This small molecule binds to this protein.
Small molecule (SMILES): [NH3+]Cc1ccc(F)cc1

Binding-site contacts:
Ligand atom C5 contacts residue VAL197 of chain 1.A at 3.9 Å (hydrophobic).
Ligand atom C4 contacts residue CYS179 of chain 1.A at 3.7 Å (hydrophobic).
Ligand atom C contacts residue TRP199 of chain 1.A at 3.5 Å (hydrophobic).
Ligand atom C contacts residue GLY202 of chain 1.A at 3.9 Å.
Ligand atom C2 contacts residue CYS179 of chain 1.A at 4.4 Å (hydrophobic).
Ligand atom C4 contacts residue SER183 of chain 1.A at 4.0 Å.
Ligand atom N contacts residue ASP177 of chain 1.A at 2.7 Å (salt-bridge).
Ligand atom C2 contacts residue TRP199 of chain 1.A at 4.1 Å (hydrophobic).
Ligand atom F contacts residue SER183 of chain 1.A at 3.2 Å.
Ligand atom C5 contacts residue SER178 of chain 1.A at 4.4 Å.
Ligand atom C5 contacts residue SER198 of chain 1.A at 4.4 Å.
Ligand atom C contacts residue ASP177 of chain 1.A at 3.8 Å.
Ligand atom C1 contacts residue GLY200 of chain 1.A at 4.0 Å.
Ligand atom C contacts residue GLY200 of chain 1.A at 4.0 Å.
Ligand atom C1 contacts residue CYS179 of chain 1.A at 4.2 Å (hydrophobic).
Ligand atom C2 contacts residue SER178 of chain 1.A at 4.4 Å.
Ligand atom C2 contacts residue GLY200 of chain 1.A at 3.8 Å.
Ligand atom C contacts residue SER178 of chain 1.A at 3.5 Å.
Ligand atom N contacts residue GLY202 of chain 1.A at 2.9 Å (h-bond).
Ligand atom N contacts residue CYS203 of chain 1.A at 3.8 Å.
Ligand atom C2 contacts residue CYS203 of chain 1.A at 4.3 Å (hydrophobic).
Ligand atom C6 contacts residue VAL197 of chain 1.A at 3.8 Å (hydrophobic).
Ligand atom C4 contacts residue GLN180 of chain 1.A at 3.8 Å.
Ligand atom C6 contacts residue CYS179 of chain 1.A at 4.0 Å (hydrophobic).
Ligand atom F contacts residue GLN180 of chain 1.A at 3.5 Å.
Ligand atom C5 contacts residue SER183 of chain 1.A at 4.0 Å.
Ligand atom F contacts residue CYS179 of chain 1.A at 4.0 Å.
Ligand atom C1 contacts residue GLY202 of chain 1.A at 4.2 Å.
Ligand atom C1 contacts residue TRP199 of chain 1.A at 3.9 Å (hydrophobic).
Ligand atom N contacts residue GLY210 of chain 1.A at 4.3 Å.
Ligand atom C5 contacts residue CYS179 of chain 1.A at 3.6 Å (hydrophobic).
Ligand atom C2 contacts residue GLY202 of chain 1.A at 3.6 Å.
Ligand atom C contacts residue GLY210 of chain 1.A at 3.9 Å.
Ligand atom C1 contacts residue SER178 of chain 1.A at 3.7 Å.
Ligand atom N contacts residue SER178 of chain 1.A at 2.9 Å (h-bond).
Ligand atom C5 contacts residue GLN180 of chain 1.A at 4.2 Å.
Ligand atom C6 contacts residue TRP199 of chain 1.A at 4.3 Å (hydrophobic).
Ligand atom C3 contacts residue GLN180 of chain 1.A at 4.0 Å.
Ligand atom C3 contacts residue CYS179 of chain 1.A at 4.2 Å (hydrophobic).
Ligand atom C6 contacts residue SER178 of chain 1.A at 3.4 Å.

Sequence of chain 1.A:
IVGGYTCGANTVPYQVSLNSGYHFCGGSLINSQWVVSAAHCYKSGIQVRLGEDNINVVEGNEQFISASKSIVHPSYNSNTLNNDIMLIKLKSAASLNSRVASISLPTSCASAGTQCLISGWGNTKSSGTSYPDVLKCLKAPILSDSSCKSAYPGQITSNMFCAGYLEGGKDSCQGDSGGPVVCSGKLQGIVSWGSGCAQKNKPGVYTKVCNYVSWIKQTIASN